A small-molecule ligand and the protein it binds are described below.
Small molecule (SMILES): CC(=O)N[C@@H]1[C@@H](O)[C@H](O)[C@@H](CO)O[C@H]1O

Sequence of chain 1.C:
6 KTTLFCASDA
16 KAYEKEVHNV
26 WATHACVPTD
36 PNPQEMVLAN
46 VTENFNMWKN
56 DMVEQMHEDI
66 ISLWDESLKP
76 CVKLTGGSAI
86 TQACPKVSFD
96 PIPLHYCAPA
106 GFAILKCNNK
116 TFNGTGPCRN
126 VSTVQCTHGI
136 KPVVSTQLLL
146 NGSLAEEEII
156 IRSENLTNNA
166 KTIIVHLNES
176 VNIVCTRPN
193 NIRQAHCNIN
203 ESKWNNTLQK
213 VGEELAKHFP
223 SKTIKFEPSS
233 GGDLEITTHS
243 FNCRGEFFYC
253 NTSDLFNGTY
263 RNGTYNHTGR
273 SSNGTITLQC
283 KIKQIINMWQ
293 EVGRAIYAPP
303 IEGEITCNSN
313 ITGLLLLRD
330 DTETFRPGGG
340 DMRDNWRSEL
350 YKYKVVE

Binding-site contacts:
Ligand atom O7 contacts residue HIS220 of chain 1.C at 3.4 Å (h-bond).
Ligand atom C1 contacts residue THR120 of chain 1.C at 3.8 Å.
Ligand atom C3 contacts residue ASN118 of chain 1.C at 3.8 Å.
Ligand atom C8 contacts residue SER158 of chain 1.C at 3.9 Å.
Ligand atom C2 contacts residue ASN118 of chain 1.C at 2.4 Å.
Ligand atom N2 contacts residue ASN118 of chain 1.C at 2.8 Å (h-bond).
Ligand atom C8 contacts residue ASN118 of chain 1.C at 4.2 Å.
Ligand atom C7 contacts residue ASN118 of chain 1.C at 3.0 Å.
Ligand atom C8 contacts residue LEU161 of chain 1.C at 3.7 Å (hydrophobic).
Ligand atom C3 contacts residue THR120 of chain 1.C at 4.2 Å.
Ligand atom C1 contacts residue ASN118 of chain 1.C at 1.4 Å.
Ligand atom O7 contacts residue ILE156 of chain 1.C at 4.0 Å.
Ligand atom C7 contacts residue HIS220 of chain 1.C at 4.2 Å.
Ligand atom O7 contacts residue ASN118 of chain 1.C at 2.9 Å (h-bond).
Ligand atom O6 contacts residue ASN118 of chain 1.C at 4.5 Å.
Ligand atom O5 contacts residue ASN118 of chain 1.C at 2.4 Å (h-bond).
Ligand atom C8 contacts residue ILE156 of chain 1.C at 3.9 Å (hydrophobic).
Ligand atom O6 contacts residue PRO122 of chain 1.C at 3.9 Å.
Ligand atom C5 contacts residue THR120 of chain 1.C at 3.6 Å.
Ligand atom C7 contacts residue ILE156 of chain 1.C at 4.2 Å (hydrophobic).
Ligand atom O6 contacts residue GLY121 of chain 1.C at 4.1 Å.
Ligand atom C6 contacts residue THR120 of chain 1.C at 4.1 Å.
Ligand atom O6 contacts residue THR120 of chain 1.C at 3.1 Å (h-bond).
Ligand atom C8 contacts residue ARG157 of chain 1.C at 4.5 Å.
Ligand atom C5 contacts residue ASN118 of chain 1.C at 3.6 Å.
Ligand atom C4 contacts residue ASN118 of chain 1.C at 4.2 Å.
Ligand atom C4 contacts residue THR120 of chain 1.C at 4.4 Å.
Ligand atom O5 contacts residue THR120 of chain 1.C at 3.8 Å.